Sequence of chain 1.B:
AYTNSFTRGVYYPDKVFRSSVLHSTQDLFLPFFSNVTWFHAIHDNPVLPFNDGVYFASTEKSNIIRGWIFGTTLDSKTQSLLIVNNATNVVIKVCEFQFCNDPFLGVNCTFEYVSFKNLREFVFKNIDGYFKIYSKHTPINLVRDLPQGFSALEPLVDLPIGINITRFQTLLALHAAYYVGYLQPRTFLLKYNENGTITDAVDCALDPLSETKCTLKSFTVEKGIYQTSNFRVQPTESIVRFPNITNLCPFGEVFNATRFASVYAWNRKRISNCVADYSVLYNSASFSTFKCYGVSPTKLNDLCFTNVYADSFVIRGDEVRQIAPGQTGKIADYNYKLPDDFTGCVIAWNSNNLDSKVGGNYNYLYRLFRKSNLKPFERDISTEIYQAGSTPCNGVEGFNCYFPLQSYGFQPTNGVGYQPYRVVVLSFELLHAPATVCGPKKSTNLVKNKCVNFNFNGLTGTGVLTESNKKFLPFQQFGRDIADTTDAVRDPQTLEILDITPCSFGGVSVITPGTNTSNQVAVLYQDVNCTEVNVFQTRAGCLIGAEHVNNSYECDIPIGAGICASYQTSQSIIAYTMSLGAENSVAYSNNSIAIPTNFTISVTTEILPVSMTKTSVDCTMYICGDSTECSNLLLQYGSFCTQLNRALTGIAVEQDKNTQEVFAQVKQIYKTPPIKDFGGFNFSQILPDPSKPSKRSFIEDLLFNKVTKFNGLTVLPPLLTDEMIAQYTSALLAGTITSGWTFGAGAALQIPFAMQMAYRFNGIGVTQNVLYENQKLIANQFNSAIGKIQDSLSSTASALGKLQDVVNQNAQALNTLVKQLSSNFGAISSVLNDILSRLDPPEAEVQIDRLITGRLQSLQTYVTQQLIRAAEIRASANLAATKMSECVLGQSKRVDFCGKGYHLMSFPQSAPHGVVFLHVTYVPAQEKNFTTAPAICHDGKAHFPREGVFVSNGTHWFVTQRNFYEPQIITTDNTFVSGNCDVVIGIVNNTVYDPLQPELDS

Sequence of chain 1.A:
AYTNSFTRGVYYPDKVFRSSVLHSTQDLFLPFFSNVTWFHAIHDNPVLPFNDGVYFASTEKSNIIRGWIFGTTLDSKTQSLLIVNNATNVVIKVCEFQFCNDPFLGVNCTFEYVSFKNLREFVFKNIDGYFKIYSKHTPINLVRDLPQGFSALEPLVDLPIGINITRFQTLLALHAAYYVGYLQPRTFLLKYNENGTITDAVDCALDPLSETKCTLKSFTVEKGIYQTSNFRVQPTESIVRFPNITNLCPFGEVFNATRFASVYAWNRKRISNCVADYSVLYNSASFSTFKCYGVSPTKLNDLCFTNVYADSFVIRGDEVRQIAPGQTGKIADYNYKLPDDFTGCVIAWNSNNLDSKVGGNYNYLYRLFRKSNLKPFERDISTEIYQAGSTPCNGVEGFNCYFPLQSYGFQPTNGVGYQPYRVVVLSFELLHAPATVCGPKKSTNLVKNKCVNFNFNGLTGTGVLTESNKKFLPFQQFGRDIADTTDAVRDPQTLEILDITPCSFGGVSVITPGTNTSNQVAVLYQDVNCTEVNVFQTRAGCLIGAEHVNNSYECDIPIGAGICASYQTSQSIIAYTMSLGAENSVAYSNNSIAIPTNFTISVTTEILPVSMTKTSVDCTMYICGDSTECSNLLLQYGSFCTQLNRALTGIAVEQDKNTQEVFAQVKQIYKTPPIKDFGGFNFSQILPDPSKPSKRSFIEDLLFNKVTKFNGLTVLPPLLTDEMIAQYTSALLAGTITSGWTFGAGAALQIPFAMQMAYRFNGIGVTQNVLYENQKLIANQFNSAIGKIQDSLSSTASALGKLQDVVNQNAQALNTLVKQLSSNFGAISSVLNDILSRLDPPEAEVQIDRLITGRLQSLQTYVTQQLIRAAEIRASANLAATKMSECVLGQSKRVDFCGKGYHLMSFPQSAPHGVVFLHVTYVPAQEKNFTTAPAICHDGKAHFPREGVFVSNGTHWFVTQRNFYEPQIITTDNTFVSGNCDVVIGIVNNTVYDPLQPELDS

Binding-site contacts:
Ligand atom O5 contacts residue ASN709 of chain 1.A at 2.4 Å (h-bond).
Ligand atom N2 contacts residue ASN709 of chain 1.A at 2.9 Å (h-bond).
Ligand atom O5 contacts residue ASP796 of chain 1.B at 3.1 Å (salt-bridge).
Ligand atom C5 contacts residue ASN709 of chain 1.A at 3.7 Å.
Ligand atom C7 contacts residue ASN709 of chain 1.A at 3.1 Å.
Ligand atom O6 contacts residue ILE794 of chain 1.B at 4.3 Å.
Ligand atom C6 contacts residue ASP796 of chain 1.B at 3.4 Å.
Ligand atom O7 contacts residue ASN709 of chain 1.A at 3.0 Å (h-bond).
Ligand atom C3 contacts residue ASN709 of chain 1.A at 3.8 Å.
Ligand atom C4 contacts residue ASN709 of chain 1.A at 4.2 Å.
Ligand atom C8 contacts residue ASN709 of chain 1.A at 4.3 Å.
Ligand atom C1 contacts residue ASN709 of chain 1.A at 1.4 Å.
Ligand atom C2 contacts residue ASN709 of chain 1.A at 2.5 Å.
Ligand atom O6 contacts residue ASP796 of chain 1.B at 2.2 Å (salt-bridge).
Ligand atom C5 contacts residue ASP796 of chain 1.B at 3.8 Å.
Ligand atom C1 contacts residue ASP796 of chain 1.B at 4.1 Å.
Ligand atom C8 contacts residue GLY1131 of chain 1.A at 3.8 Å.

The protein below binds the small molecule below.
Small molecule (SMILES): CC(=O)N[C@@H]1[C@@H](O)[C@H](O)[C@@H](CO)O[C@H]1O